Sequence of chain 2.A:
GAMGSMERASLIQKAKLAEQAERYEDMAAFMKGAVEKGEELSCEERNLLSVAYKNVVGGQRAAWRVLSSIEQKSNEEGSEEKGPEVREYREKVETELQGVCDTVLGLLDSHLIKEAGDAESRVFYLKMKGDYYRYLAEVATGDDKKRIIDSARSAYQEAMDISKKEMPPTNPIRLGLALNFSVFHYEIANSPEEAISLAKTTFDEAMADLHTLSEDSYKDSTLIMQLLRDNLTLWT

The small molecule below binds the protein below.
Small molecule (SMILES): CC(C)[C@H](NC(=O)[C@@H](NC(=O)[C@H](C)NC(=O)[C@@H]1CCCN1C(=O)[C@@H](N)Cc1ccccc1)[C@@H](C)OP(=O)(O)O)C(=O)O

Binding-site contacts:
Ligand atom O contacts residue LEU179 of chain 2.A at 3.5 Å.
Ligand atom CB contacts residue VAL183 of chain 2.A at 3.8 Å (hydrophobic).
Ligand atom O1P contacts residue ARG61 of chain 2.A at 2.9 Å (salt-bridge).
Ligand atom N contacts residue ASN180 of chain 2.A at 3.0 Å (h-bond).
Ligand atom O contacts residue VAL183 of chain 2.A at 3.6 Å.
Ligand atom P contacts residue ARG61 of chain 2.A at 3.6 Å.
Ligand atom C contacts residue ASN180 of chain 2.A at 3.6 Å.
Ligand atom O1P contacts residue LYS54 of chain 2.A at 3.3 Å (salt-bridge).
Ligand atom CG contacts residue VAL183 of chain 2.A at 3.8 Å (hydrophobic).
Ligand atom OXT contacts residue LYS54 of chain 2.A at 3.7 Å.
Ligand atom O2P contacts residue ARG61 of chain 2.A at 2.9 Å (salt-bridge).
Ligand atom P contacts residue ARG134 of chain 2.A at 3.8 Å.
Ligand atom O3P contacts residue ARG134 of chain 2.A at 2.9 Å (salt-bridge).
Ligand atom CB contacts residue ASN231 of chain 2.A at 3.6 Å.
Ligand atom CA contacts residue ASN231 of chain 2.A at 3.5 Å.
Ligand atom C contacts residue LYS127 of chain 2.A at 3.8 Å.
Ligand atom CD1 contacts residue ARG65 of chain 2.A at 3.5 Å.
Ligand atom CG2 contacts residue ARG134 of chain 2.A at 3.8 Å.
Ligand atom CB contacts residue ASN180 of chain 2.A at 3.2 Å.
Ligand atom O3P contacts residue TYR135 of chain 2.A at 2.7 Å (h-bond).
Ligand atom O contacts residue ASN231 of chain 2.A at 3.0 Å (h-bond).
Ligand atom CZ contacts residue ARG65 of chain 2.A at 3.8 Å.
Ligand atom O contacts residue LYS127 of chain 2.A at 2.8 Å (salt-bridge).
Ligand atom P contacts residue TYR135 of chain 2.A at 3.8 Å.
Ligand atom CG2 contacts residue GLY176 of chain 2.A at 3.5 Å.
Ligand atom OXT contacts residue NQL1 of chain 2.E at 3.8 Å.
Ligand atom O contacts residue ASN180 of chain 2.A at 2.9 Å (h-bond).
Ligand atom CG2 contacts residue ASN180 of chain 2.A at 3.6 Å.
Ligand atom O2P contacts residue ARG134 of chain 2.A at 2.8 Å (salt-bridge).
Ligand atom CA contacts residue ASN180 of chain 2.A at 3.2 Å.
Ligand atom N contacts residue ASN231 of chain 2.A at 2.9 Å (h-bond).
Ligand atom CG contacts residue ARG65 of chain 2.A at 3.8 Å.
Ligand atom CB contacts residue ASN231 of chain 2.A at 3.7 Å.
Ligand atom O contacts residue LYS54 of chain 2.A at 3.5 Å (salt-bridge).
Ligand atom CG2 contacts residue NQL1 of chain 2.E at 3.8 Å.
Ligand atom C contacts residue ASN231 of chain 2.A at 3.7 Å.
Ligand atom CE1 contacts residue ARG65 of chain 2.A at 3.6 Å.
Ligand atom CA contacts residue LEU179 of chain 2.A at 3.7 Å (hydrophobic).
Ligand atom CG1 contacts residue LEU227 of chain 2.A at 3.5 Å (hydrophobic).
Ligand atom CG2 contacts residue VAL183 of chain 2.A at 3.7 Å (hydrophobic).